This small molecule binds to this protein.
Small molecule (SMILES): COc1ccccc1-c1noc(C)c1C(=O)N1CCN(c2cc(NC(=O)c3ccco3)c([N+](=O)[O-])cc2Cl)CC1

Sequence of chain 3.B:
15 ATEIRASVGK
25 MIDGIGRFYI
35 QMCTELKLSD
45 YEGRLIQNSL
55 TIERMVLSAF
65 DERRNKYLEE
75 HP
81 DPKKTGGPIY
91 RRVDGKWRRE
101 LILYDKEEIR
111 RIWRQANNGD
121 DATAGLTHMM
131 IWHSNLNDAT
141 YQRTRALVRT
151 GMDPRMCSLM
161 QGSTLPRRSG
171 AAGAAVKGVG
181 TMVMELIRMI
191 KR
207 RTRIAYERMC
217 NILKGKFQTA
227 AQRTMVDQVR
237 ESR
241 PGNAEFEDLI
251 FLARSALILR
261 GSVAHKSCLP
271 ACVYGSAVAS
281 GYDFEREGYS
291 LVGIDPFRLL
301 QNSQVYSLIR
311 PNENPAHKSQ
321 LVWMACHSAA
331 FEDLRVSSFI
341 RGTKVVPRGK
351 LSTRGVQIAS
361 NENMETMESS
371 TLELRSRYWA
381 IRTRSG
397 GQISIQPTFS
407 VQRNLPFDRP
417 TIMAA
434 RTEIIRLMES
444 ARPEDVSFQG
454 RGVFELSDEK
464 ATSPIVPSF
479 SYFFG

Binding-site contacts:
Ligand atom O36 contacts residue TYR289 of chain 3.B at 3.8 Å.
Ligand atom CL4 contacts residue TYR282 of chain 3.B at 3.8 Å.
Ligand atom C6 contacts residue ARG298 of chain 3.B at 3.7 Å.
Ligand atom C9 contacts residue ILE294 of chain 3.B at 3.3 Å (hydrophobic).
Ligand atom O33 contacts residue ASP295 of chain 3.B at 3.8 Å.
Ligand atom N32 contacts residue ASP295 of chain 3.B at 3.4 Å (salt-bridge).
Ligand atom C8 contacts residue LEU299 of chain 3.B at 3.6 Å (hydrophobic).
Ligand atom O33 contacts residue PHE284 of chain 3.B at 3.0 Å.
Ligand atom O36 contacts residue ASP295 of chain 3.B at 3.0 Å (salt-bridge).
Ligand atom C2 contacts residue GLU287 of chain 3.B at 3.8 Å.
Ligand atom O33 contacts residue TYR289 of chain 3.B at 3.2 Å.
Ligand atom C3 contacts residue ILE294 of chain 3.B at 3.5 Å (hydrophobic).
Ligand atom C13 contacts residue TYR282 of chain 3.B at 3.0 Å (hydrophobic).
Ligand atom O37 contacts residue ASP295 of chain 3.B at 3.5 Å (salt-bridge).
Ligand atom O36 contacts residue TYR282 of chain 3.B at 3.4 Å (h-bond).
Ligand atom C21 contacts residue TYR282 of chain 3.B at 3.8 Å (hydrophobic).
Ligand atom C9 contacts residue ASP295 of chain 3.B at 3.4 Å.
Ligand atom C18 contacts residue ARG298 of chain 3.B at 3.8 Å.
Ligand atom N31 contacts residue ARG298 of chain 3.B at 3.7 Å.
Ligand atom C13 contacts residue ARG298 of chain 3.B at 3.9 Å.
Ligand atom C14 contacts residue TYR282 of chain 3.B at 3.2 Å (hydrophobic).
Ligand atom C12 contacts residue ASN302 of chain 3.B at 3.9 Å.
Ligand atom C8 contacts residue TYR282 of chain 3.B at 3.4 Å (hydrophobic).
Ligand atom O35 contacts residue ARG298 of chain 3.B at 3.2 Å (salt-bridge).
Ligand atom C16 contacts residue TYR282 of chain 3.B at 3.3 Å (hydrophobic).
Ligand atom C9 contacts residue ARG19 of chain 3.B at 3.3 Å.
Ligand atom O33 contacts residue LEU299 of chain 3.B at 3.6 Å.
Ligand atom C1 contacts residue TYR282 of chain 3.B at 3.8 Å (hydrophobic).
Ligand atom N31 contacts residue TYR282 of chain 3.B at 3.1 Å (h-bond).
Ligand atom N32 contacts residue TYR282 of chain 3.B at 3.3 Å (h-bond).
Ligand atom C21 contacts residue ARG298 of chain 3.B at 3.6 Å.
Ligand atom C7 contacts residue TYR282 of chain 3.B at 3.4 Å (hydrophobic).
Ligand atom CL4 contacts residue ASN302 of chain 3.B at 3.7 Å.
Ligand atom N29 contacts residue ASN302 of chain 3.B at 3.6 Å.
Ligand atom C22 contacts residue ASN302 of chain 3.B at 3.4 Å.
Ligand atom C23 contacts residue TYR282 of chain 3.B at 3.6 Å (hydrophobic).
Ligand atom C12 contacts residue TYR282 of chain 3.B at 3.3 Å (hydrophobic).
Ligand atom C24 contacts residue ASN302 of chain 3.B at 3.1 Å.
Ligand atom C2 contacts residue TYR282 of chain 3.B at 3.7 Å (hydrophobic).
Ligand atom O33 contacts residue TYR282 of chain 3.B at 3.5 Å.